Sequence of chain 1.A:
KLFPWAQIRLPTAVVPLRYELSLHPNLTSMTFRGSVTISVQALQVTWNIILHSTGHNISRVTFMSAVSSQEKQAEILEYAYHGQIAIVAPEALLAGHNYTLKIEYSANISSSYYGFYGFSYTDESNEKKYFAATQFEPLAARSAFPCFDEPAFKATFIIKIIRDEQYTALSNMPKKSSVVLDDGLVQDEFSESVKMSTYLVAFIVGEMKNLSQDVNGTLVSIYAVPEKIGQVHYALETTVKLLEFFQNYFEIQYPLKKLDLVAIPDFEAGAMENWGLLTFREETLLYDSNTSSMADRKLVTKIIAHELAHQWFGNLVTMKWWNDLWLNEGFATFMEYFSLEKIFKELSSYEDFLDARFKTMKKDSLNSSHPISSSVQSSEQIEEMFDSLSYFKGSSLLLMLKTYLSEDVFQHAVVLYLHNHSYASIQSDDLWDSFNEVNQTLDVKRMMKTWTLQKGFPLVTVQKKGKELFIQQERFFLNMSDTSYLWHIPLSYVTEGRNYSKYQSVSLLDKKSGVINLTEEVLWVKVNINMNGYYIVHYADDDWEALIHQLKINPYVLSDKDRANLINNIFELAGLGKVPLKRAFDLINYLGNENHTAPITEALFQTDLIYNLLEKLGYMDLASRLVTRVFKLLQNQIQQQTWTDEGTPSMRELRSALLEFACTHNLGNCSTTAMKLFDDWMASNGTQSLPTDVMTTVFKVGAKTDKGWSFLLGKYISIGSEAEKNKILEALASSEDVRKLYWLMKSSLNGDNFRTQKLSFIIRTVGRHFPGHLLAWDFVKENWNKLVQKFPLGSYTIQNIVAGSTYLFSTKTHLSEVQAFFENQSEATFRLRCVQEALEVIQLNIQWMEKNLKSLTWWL

This small molecule binds to this protein.
Small molecule (SMILES): CC(=O)N[C@@H]1[C@@H](O)[C@H](O)[C@@H](CO)O[C@H]1O

Binding-site contacts:
Ligand atom C6 contacts residue GLY101 of chain 1.A at 3.2 Å.
Ligand atom C4 contacts residue ASN103 of chain 1.A at 3.9 Å.
Ligand atom C4 contacts residue GLN46 of chain 1.A at 3.6 Å.
Ligand atom O5 contacts residue ASN103 of chain 1.A at 2.3 Å (h-bond).
Ligand atom C4 contacts residue GLY101 of chain 1.A at 4.0 Å.
Ligand atom C6 contacts residue ASN103 of chain 1.A at 4.3 Å.
Ligand atom O3 contacts residue GLN46 of chain 1.A at 3.8 Å.
Ligand atom C2 contacts residue ASN103 of chain 1.A at 2.5 Å.
Ligand atom C7 contacts residue ASN103 of chain 1.A at 4.1 Å.
Ligand atom O6 contacts residue HIS102 of chain 1.A at 4.2 Å.
Ligand atom C3 contacts residue ASN103 of chain 1.A at 3.8 Å.
Ligand atom C1 contacts residue ASN103 of chain 1.A at 1.4 Å.
Ligand atom O6 contacts residue ASN103 of chain 1.A at 4.5 Å.
Ligand atom C5 contacts residue ASN103 of chain 1.A at 3.6 Å.
Ligand atom O5 contacts residue GLY101 of chain 1.A at 3.8 Å.
Ligand atom C5 contacts residue GLY101 of chain 1.A at 3.9 Å.
Ligand atom O4 contacts residue GLN46 of chain 1.A at 4.3 Å.
Ligand atom O7 contacts residue LEU22 of chain 1.A at 4.1 Å.
Ligand atom C2 contacts residue GLN46 of chain 1.A at 4.1 Å.
Ligand atom N2 contacts residue ASN103 of chain 1.A at 3.0 Å (h-bond).
Ligand atom C3 contacts residue GLN46 of chain 1.A at 4.1 Å.
Ligand atom O6 contacts residue GLY101 of chain 1.A at 3.5 Å (h-bond).